Binding-site contacts:
Ligand atom C1 contacts residue HIS104 of chain 60.B at 3.2 Å.
Ligand atom O7 contacts residue HIS104 of chain 60.B at 4.2 Å.
Ligand atom C5 contacts residue HIS104 of chain 60.B at 3.3 Å.
Ligand atom C1 contacts residue ASN154 of chain 4.B at 1.4 Å.
Ligand atom O7 contacts residue ASN154 of chain 4.B at 3.1 Å (h-bond).
Ligand atom O5 contacts residue ASN154 of chain 4.B at 2.4 Å (h-bond).
Ligand atom O5 contacts residue HIS104 of chain 60.B at 3.2 Å (h-bond).
Ligand atom C3 contacts residue ASN154 of chain 4.B at 3.8 Å.
Ligand atom C2 contacts residue ASN154 of chain 4.B at 2.4 Å.
Ligand atom O6 contacts residue HIS104 of chain 60.B at 2.9 Å.
Ligand atom C2 contacts residue HIS104 of chain 60.B at 4.4 Å.
Ligand atom O7 contacts residue GLU155 of chain 4.B at 3.8 Å.
Ligand atom C7 contacts residue ASN154 of chain 4.B at 3.3 Å.
Ligand atom C4 contacts residue ASN154 of chain 4.B at 4.2 Å.
Ligand atom N2 contacts residue ASN154 of chain 4.B at 2.9 Å (h-bond).
Ligand atom C5 contacts residue ASN154 of chain 4.B at 3.7 Å.
Ligand atom C6 contacts residue HIS104 of chain 60.B at 3.7 Å.
Ligand atom C7 contacts residue GLU155 of chain 4.B at 4.1 Å.
Ligand atom C8 contacts residue GLU155 of chain 4.B at 3.8 Å.
Ligand atom C8 contacts residue ASN154 of chain 4.B at 3.8 Å.

The protein below binds the small molecule below.
Small molecule (SMILES): CC(=O)N[C@@H]1[C@@H](O)[C@H](O)[C@@H](CO)O[C@H]1O

Sequence of chain 4.B:
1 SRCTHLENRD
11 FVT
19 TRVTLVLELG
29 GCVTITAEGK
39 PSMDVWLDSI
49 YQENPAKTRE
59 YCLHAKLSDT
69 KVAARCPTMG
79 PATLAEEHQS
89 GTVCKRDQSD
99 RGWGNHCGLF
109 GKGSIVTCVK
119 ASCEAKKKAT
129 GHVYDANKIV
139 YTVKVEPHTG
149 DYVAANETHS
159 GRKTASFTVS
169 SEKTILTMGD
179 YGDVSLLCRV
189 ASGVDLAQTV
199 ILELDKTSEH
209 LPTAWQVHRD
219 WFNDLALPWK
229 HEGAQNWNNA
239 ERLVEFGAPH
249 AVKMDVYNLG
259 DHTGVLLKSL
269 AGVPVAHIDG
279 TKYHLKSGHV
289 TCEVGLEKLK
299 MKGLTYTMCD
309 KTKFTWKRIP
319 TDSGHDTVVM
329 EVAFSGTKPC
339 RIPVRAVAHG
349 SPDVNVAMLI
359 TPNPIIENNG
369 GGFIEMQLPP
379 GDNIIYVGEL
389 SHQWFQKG

Sequence of chain 60.B:
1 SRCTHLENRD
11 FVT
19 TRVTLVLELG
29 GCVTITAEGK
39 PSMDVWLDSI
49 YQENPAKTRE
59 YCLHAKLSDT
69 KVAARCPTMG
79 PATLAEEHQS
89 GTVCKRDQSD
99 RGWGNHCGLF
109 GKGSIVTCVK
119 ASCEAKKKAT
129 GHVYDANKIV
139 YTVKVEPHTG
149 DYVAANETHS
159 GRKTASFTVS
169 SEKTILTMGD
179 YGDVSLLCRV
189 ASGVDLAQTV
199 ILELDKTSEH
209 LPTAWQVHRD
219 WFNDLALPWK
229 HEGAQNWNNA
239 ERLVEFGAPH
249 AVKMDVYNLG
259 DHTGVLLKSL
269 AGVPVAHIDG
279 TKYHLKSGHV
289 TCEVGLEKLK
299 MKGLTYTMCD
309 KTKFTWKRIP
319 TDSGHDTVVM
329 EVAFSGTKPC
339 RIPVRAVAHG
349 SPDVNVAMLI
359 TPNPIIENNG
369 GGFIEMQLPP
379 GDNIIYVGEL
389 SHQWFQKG